Sequence of chain 1.K:
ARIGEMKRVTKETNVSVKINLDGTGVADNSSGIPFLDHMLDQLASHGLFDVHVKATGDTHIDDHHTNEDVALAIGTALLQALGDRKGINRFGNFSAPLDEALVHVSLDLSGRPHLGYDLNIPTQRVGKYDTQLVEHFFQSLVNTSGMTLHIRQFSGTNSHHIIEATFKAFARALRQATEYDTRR

The small molecule below binds the protein below.
Small molecule (SMILES): O=P(O)(O)OC[C@H](O)[C@@H](O)c1cnc[nH]1

Binding-site contacts:
Ligand atom C6 contacts residue HIS169 of chain 1.B at 3.7 Å.
Ligand atom P6 contacts residue ARG98 of chain 1.K at 4.0 Å.
Ligand atom O1 contacts residue MN1 of chain 1.DA at 3.1 Å.
Ligand atom N1 contacts residue HIS168 of chain 1.B at 3.6 Å.
Ligand atom C3 contacts residue HIS73 of chain 1.N at 3.5 Å.
Ligand atom O4 contacts residue ARG120 of chain 1.K at 3.4 Å (salt-bridge).
Ligand atom O5 contacts residue LYS176 of chain 1.B at 3.5 Å (salt-bridge).
Ligand atom C3 contacts residue MN1 of chain 1.DA at 3.5 Å.
Ligand atom C4 contacts residue HIS73 of chain 1.N at 3.5 Å.
Ligand atom N3 contacts residue MN1 of chain 1.UB at 2.6 Å.
Ligand atom C3 contacts residue GLU172 of chain 1.B at 4.0 Å.
Ligand atom O4 contacts residue ARG98 of chain 1.K at 3.4 Å (salt-bridge).
Ligand atom N3 contacts residue HIS72 of chain 1.N at 3.6 Å (h-bond).
Ligand atom C4 contacts residue MN1 of chain 1.DA at 3.2 Å.
Ligand atom O5 contacts residue HIS54 of chain 1.B at 4.2 Å.
Ligand atom C6 contacts residue MN1 of chain 1.DA at 3.4 Å.
Ligand atom C5 contacts residue GLU76 of chain 1.N at 3.8 Å.
Ligand atom C2 contacts residue GLU20 of chain 1.N at 3.7 Å.
Ligand atom O1 contacts residue GLU172 of chain 1.B at 3.0 Å (salt-bridge).
Ligand atom N1 contacts residue HIS73 of chain 1.N at 3.4 Å (h-bond).
Ligand atom N3 contacts residue HIS169 of chain 1.B at 3.6 Å.
Ligand atom C6 contacts residue HIS168 of chain 1.B at 3.7 Å.
Ligand atom O1 contacts residue HIS46 of chain 1.B at 4.0 Å.
Ligand atom O5 contacts residue ARG98 of chain 1.K at 3.7 Å.
Ligand atom C6 contacts residue HIS73 of chain 1.N at 4.2 Å.
Ligand atom C4 contacts residue GLU172 of chain 1.B at 3.9 Å.
Ligand atom N3 contacts residue GLU76 of chain 1.N at 3.6 Å.
Ligand atom C6 contacts residue MN1 of chain 1.UB at 3.4 Å.
Ligand atom C3 contacts residue GLU20 of chain 1.N at 3.6 Å.
Ligand atom N1 contacts residue MN1 of chain 1.DA at 2.4 Å.
Ligand atom O2 contacts residue GLU20 of chain 1.N at 3.9 Å.
Ligand atom C5 contacts residue HIS73 of chain 1.N at 4.2 Å.
Ligand atom C6 contacts residue GLU172 of chain 1.B at 3.8 Å.
Ligand atom P6 contacts residue LYS176 of chain 1.B at 4.3 Å.
Ligand atom O1 contacts residue GLU20 of chain 1.N at 3.9 Å.
Ligand atom O1 contacts residue HIS73 of chain 1.N at 3.8 Å.
Ligand atom C1 contacts residue ARG120 of chain 1.K at 4.2 Å.
Ligand atom C6 contacts residue HIS72 of chain 1.N at 3.7 Å.
Ligand atom C5 contacts residue MN1 of chain 1.UB at 3.5 Å.
Ligand atom N1 contacts residue GLU172 of chain 1.B at 3.1 Å (salt-bridge).

Sequence of chain 1.N:
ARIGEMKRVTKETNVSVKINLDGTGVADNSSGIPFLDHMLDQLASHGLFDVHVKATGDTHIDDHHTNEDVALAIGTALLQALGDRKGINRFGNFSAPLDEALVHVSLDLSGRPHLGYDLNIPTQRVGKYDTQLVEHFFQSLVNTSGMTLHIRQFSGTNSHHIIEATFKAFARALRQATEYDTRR

Sequence of chain 1.B:
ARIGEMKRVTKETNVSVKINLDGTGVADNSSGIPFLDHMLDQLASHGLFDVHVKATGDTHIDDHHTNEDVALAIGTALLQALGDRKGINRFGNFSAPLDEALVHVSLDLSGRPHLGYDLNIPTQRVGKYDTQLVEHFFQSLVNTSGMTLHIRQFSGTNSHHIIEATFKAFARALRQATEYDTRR